Sequence of chain 1.B:
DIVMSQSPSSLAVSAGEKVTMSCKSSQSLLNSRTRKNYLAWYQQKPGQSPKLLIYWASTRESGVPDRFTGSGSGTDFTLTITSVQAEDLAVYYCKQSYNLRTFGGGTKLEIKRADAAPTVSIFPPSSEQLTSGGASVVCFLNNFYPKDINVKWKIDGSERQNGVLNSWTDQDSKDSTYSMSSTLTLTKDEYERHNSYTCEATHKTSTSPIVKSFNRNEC

Sequence of chain 1.A:
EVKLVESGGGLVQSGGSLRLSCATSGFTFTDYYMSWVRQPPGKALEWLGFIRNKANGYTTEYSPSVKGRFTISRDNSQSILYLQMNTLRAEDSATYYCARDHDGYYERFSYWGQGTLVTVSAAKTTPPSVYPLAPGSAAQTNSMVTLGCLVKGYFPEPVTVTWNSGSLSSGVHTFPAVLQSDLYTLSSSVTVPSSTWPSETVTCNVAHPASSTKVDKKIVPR

Binding-site contacts:
Ligand atom O1B contacts residue ARG52 of chain 1.A at 2.7 Å (salt-bridge).
Ligand atom O7 contacts residue ASN31 of chain 1.B at 3.5 Å (h-bond).
Ligand atom C4 contacts residue GLU107 of chain 1.A at 3.2 Å.
Ligand atom C4 contacts residue ARG33 of chain 1.B at 3.3 Å.
Ligand atom C9 contacts residue ARG33 of chain 1.B at 3.5 Å.
Ligand atom O1B contacts residue TYR33 of chain 1.A at 2.7 Å (h-bond).
Ligand atom O4 contacts residue HIS102 of chain 1.A at 3.2 Å (h-bond).
Ligand atom C5 contacts residue HIS102 of chain 1.A at 3.7 Å.
Ligand atom C4 contacts residue GLY104 of chain 1.A at 3.6 Å.
Ligand atom C1 contacts residue ARG52 of chain 1.A at 3.7 Å.
Ligand atom O7 contacts residue TYR98 of chain 1.B at 3.9 Å.
Ligand atom C7 contacts residue TYR98 of chain 1.B at 3.7 Å (hydrophobic).
Ligand atom O5 contacts residue TYR33 of chain 1.A at 3.9 Å.
Ligand atom O5 contacts residue TYR98 of chain 1.B at 3.7 Å.
Ligand atom C2 contacts residue TYR33 of chain 1.A at 3.9 Å (hydrophobic).
Ligand atom O5 contacts residue GLY104 of chain 1.A at 3.8 Å.
Ligand atom O7 contacts residue TYR33 of chain 1.A at 3.1 Å (h-bond).
Ligand atom C3 contacts residue GLY104 of chain 1.A at 3.5 Å.
Ligand atom O8 contacts residue ARG33 of chain 1.B at 3.7 Å.
Ligand atom O2 contacts residue ARG33 of chain 1.B at 2.9 Å (salt-bridge).
Ligand atom O4 contacts residue ARG33 of chain 1.B at 3.4 Å (salt-bridge).
Ligand atom O5 contacts residue SER97 of chain 1.B at 2.7 Å (h-bond).
Ligand atom O4 contacts residue GLY104 of chain 1.A at 2.8 Å (h-bond).
Ligand atom O5 contacts residue HIS102 of chain 1.A at 2.9 Å (h-bond).
Ligand atom C10 contacts residue ARG33 of chain 1.B at 3.1 Å.
Ligand atom C3 contacts residue TYR33 of chain 1.A at 3.9 Å (hydrophobic).
Ligand atom C3 contacts residue ARG101 of chain 1.B at 4.0 Å.
Ligand atom C4 contacts residue ARG101 of chain 1.B at 3.9 Å.
Ligand atom C3 contacts residue ARG33 of chain 1.B at 3.8 Å.
Ligand atom O7 contacts residue TYR38 of chain 1.B at 3.4 Å.
Ligand atom O1A contacts residue ARG52 of chain 1.A at 3.2 Å (salt-bridge).
Ligand atom C1 contacts residue TYR33 of chain 1.A at 3.7 Å (hydrophobic).
Ligand atom O4 contacts residue ARG101 of chain 1.B at 2.8 Å (salt-bridge).
Ligand atom C5 contacts residue GLU107 of chain 1.A at 3.5 Å.
Ligand atom O8 contacts residue TYR33 of chain 1.A at 3.4 Å (h-bond).
Ligand atom O4 contacts residue HIS102 of chain 1.A at 3.8 Å.
Ligand atom O5 contacts residue ARG101 of chain 1.B at 3.4 Å (salt-bridge).
Ligand atom C5 contacts residue SER97 of chain 1.B at 3.6 Å.
Ligand atom O4 contacts residue GLU107 of chain 1.A at 2.7 Å (salt-bridge).
Ligand atom O7 contacts residue ASN56 of chain 1.A at 3.3 Å (h-bond).

This small molecule binds to this protein.
Small molecule (SMILES): C=CCO[C@]1(C(=O)O)C[C@@H](O)[C@@H](O)[C@@H]([C@H](O)CO[C@]2(C(=O)O)C[C@@H](O)[C@@H](O)[C@@H]([C@H](O)CO)O2)O1